Sequence of chain 1.B:
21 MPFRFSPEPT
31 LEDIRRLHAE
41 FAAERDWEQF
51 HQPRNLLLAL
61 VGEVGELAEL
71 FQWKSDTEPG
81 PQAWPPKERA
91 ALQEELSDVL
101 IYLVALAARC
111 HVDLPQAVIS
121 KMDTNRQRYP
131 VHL

Sequence of chain 2.A:
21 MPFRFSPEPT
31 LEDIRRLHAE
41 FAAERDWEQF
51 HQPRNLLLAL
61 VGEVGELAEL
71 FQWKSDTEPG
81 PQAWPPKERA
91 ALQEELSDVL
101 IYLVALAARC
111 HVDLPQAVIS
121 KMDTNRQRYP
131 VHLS

Binding-site contacts:
Ligand atom C3' contacts residue ASP98 of chain 2.B at 3.4 Å.
Ligand atom O3P contacts residue TYR129 of chain 1.B at 2.5 Å (h-bond).
Ligand atom P contacts residue ARG128 of chain 1.B at 3.7 Å.
Ligand atom C4' contacts residue ASP98 of chain 2.B at 3.7 Å.
Ligand atom C4' contacts residue ASN125 of chain 1.B at 3.5 Å.
Ligand atom N4 contacts residue HIS51 of chain 2.B at 3.8 Å.
Ligand atom C1' contacts residue ASN125 of chain 1.B at 3.7 Å.
Ligand atom C4 contacts residue TRP73 of chain 2.A at 3.4 Å (hydrophobic).
Ligand atom O2 contacts residue TYR102 of chain 2.B at 3.8 Å.
Ligand atom N3 contacts residue HIS51 of chain 2.B at 2.9 Å (h-bond).
Ligand atom O4' contacts residue ARG128 of chain 1.B at 3.8 Å.
Ligand atom C4 contacts residue HIS51 of chain 2.B at 3.8 Å.
Ligand atom O2 contacts residue HIS51 of chain 2.B at 3.7 Å.
Ligand atom C5 contacts residue TRP47 of chain 2.B at 3.5 Å (hydrophobic).
Ligand atom C2 contacts residue TYR102 of chain 2.B at 3.5 Å (hydrophobic).
Ligand atom C5 contacts residue TYR102 of chain 2.B at 3.8 Å (hydrophobic).
Ligand atom C4 contacts residue TRP47 of chain 2.B at 3.3 Å (hydrophobic).
Ligand atom N4 contacts residue TRP73 of chain 2.A at 3.2 Å.
Ligand atom N4 contacts residue TRP47 of chain 2.B at 3.6 Å.
Ligand atom O4' contacts residue ASN125 of chain 1.B at 3.3 Å.
Ligand atom O1P contacts residue ARG128 of chain 1.B at 3.6 Å.
Ligand atom O3P contacts residue ARG128 of chain 1.B at 2.8 Å (salt-bridge).
Ligand atom C5' contacts residue TYR102 of chain 2.B at 3.6 Å (hydrophobic).
Ligand atom C4' contacts residue ARG128 of chain 1.B at 3.8 Å.
Ligand atom O3' contacts residue ILE101 of chain 2.B at 3.6 Å.
Ligand atom N3 contacts residue TRP47 of chain 2.B at 3.6 Å.
Ligand atom C2' contacts residue TYR102 of chain 2.B at 3.5 Å (hydrophobic).
Ligand atom N1 contacts residue TYR102 of chain 2.B at 3.3 Å (h-bond).
Ligand atom C3' contacts residue TYR102 of chain 2.B at 3.8 Å (hydrophobic).
Ligand atom O2 contacts residue PHE41 of chain 2.B at 3.9 Å.
Ligand atom C2 contacts residue HIS51 of chain 2.B at 3.8 Å.
Ligand atom C2' contacts residue ASN125 of chain 1.B at 3.9 Å.
Ligand atom O3' contacts residue ASP98 of chain 2.B at 2.6 Å (salt-bridge).
Ligand atom C6 contacts residue TYR102 of chain 2.B at 3.5 Å (hydrophobic).
Ligand atom P contacts residue TYR129 of chain 1.B at 3.8 Å.
Ligand atom O3' contacts residue ASN125 of chain 1.B at 2.9 Å (h-bond).
Ligand atom C3' contacts residue ASN125 of chain 1.B at 3.6 Å.
Ligand atom O5' contacts residue ARG128 of chain 1.B at 3.0 Å (salt-bridge).
Ligand atom N3 contacts residue TYR102 of chain 2.B at 3.8 Å.
Ligand atom O2 contacts residue HIS38 of chain 2.B at 2.7 Å (h-bond).

This small molecule binds to this protein.
Small molecule (SMILES): Nc1ccn([C@H]2C[C@H](O)[C@@H](COP(=O)(O)O)O2)c(=O)n1

Sequence of chain 2.B:
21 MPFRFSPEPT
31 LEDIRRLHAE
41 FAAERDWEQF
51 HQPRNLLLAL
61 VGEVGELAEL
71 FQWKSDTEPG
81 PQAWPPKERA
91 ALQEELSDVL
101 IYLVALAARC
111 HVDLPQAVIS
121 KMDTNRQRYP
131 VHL